This small molecule binds to this protein.
Small molecule (SMILES): CC(C)[C@H](NC(=O)[C@H](COP(=O)(O)O)NC(=O)[C@H](CS)NC(=O)[C@H](CO)NC(=O)[C@H](C)N)C(=O)N[C@H](C=O)[C@@H](C)O

Binding-site contacts:
Ligand atom N contacts residue ASN229 of chain 1.D at 2.8 Å (h-bond).
Ligand atom O contacts residue LEU177 of chain 1.D at 3.9 Å.
Ligand atom O3P contacts residue ARG57 of chain 1.D at 2.8 Å (salt-bridge).
Ligand atom P contacts residue ARG132 of chain 1.D at 3.8 Å.
Ligand atom P contacts residue ARG57 of chain 1.D at 3.8 Å.
Ligand atom OG contacts residue GLU185 of chain 1.D at 2.5 Å (salt-bridge).
Ligand atom O2P contacts residue ARG132 of chain 1.D at 2.8 Å (salt-bridge).
Ligand atom O contacts residue VAL181 of chain 1.D at 3.3 Å.
Ligand atom CB contacts residue VAL181 of chain 1.D at 3.9 Å (hydrophobic).
Ligand atom C contacts residue LEU177 of chain 1.D at 3.6 Å (hydrophobic).
Ligand atom O contacts residue LYS50 of chain 1.D at 3.4 Å (salt-bridge).
Ligand atom CA contacts residue ASN178 of chain 1.D at 3.4 Å.
Ligand atom CB contacts residue ASN178 of chain 1.D at 3.3 Å.
Ligand atom CG2 contacts residue GLY174 of chain 1.D at 3.5 Å.
Ligand atom O1P contacts residue ARG132 of chain 1.D at 2.8 Å (salt-bridge).
Ligand atom CA contacts residue ASN229 of chain 1.D at 3.4 Å.
Ligand atom CB contacts residue TRP233 of chain 1.D at 3.7 Å (hydrophobic).
Ligand atom C contacts residue ASN229 of chain 1.D at 3.8 Å.
Ligand atom P contacts residue TYR133 of chain 1.D at 3.8 Å.
Ligand atom C contacts residue ASN178 of chain 1.D at 3.6 Å.
Ligand atom O contacts residue LEU232 of chain 1.D at 3.8 Å.
Ligand atom CB contacts residue ASN229 of chain 1.D at 3.6 Å.
Ligand atom N contacts residue GLU185 of chain 1.D at 3.2 Å (salt-bridge).
Ligand atom O contacts residue LEU177 of chain 1.D at 3.5 Å.
Ligand atom CG2 contacts residue ASN178 of chain 1.D at 3.3 Å.
Ligand atom O1P contacts residue TYR133 of chain 1.D at 2.6 Å (h-bond).
Ligand atom N contacts residue ASN178 of chain 1.D at 2.9 Å (h-bond).
Ligand atom N contacts residue LEU177 of chain 1.D at 3.6 Å.
Ligand atom CA contacts residue ASN229 of chain 1.D at 3.8 Å.
Ligand atom CB contacts residue GLU185 of chain 1.D at 3.5 Å.
Ligand atom C contacts residue ASN229 of chain 1.D at 3.5 Å.
Ligand atom O contacts residue LEU225 of chain 1.D at 3.8 Å.
Ligand atom O3P contacts residue LYS50 of chain 1.D at 3.1 Å (salt-bridge).
Ligand atom CB contacts residue ASN229 of chain 1.D at 3.8 Å.
Ligand atom O2P contacts residue ARG57 of chain 1.D at 3.0 Å (salt-bridge).
Ligand atom O contacts residue ASN229 of chain 1.D at 2.8 Å (h-bond).
Ligand atom O1P contacts residue ASN178 of chain 1.D at 3.9 Å.
Ligand atom OG contacts residue TRP233 of chain 1.D at 3.0 Å (h-bond).
Ligand atom CB contacts residue ASN178 of chain 1.D at 3.8 Å.
Ligand atom OG contacts residue TYR184 of chain 1.D at 3.7 Å.

Sequence of chain 1.D:
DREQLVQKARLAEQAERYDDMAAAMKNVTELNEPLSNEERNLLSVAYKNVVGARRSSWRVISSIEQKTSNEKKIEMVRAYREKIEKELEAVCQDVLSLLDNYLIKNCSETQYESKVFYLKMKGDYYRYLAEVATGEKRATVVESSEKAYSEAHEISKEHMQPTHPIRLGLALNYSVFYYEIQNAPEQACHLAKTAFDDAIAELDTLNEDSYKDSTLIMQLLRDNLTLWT